Sequence of chain 1.D:
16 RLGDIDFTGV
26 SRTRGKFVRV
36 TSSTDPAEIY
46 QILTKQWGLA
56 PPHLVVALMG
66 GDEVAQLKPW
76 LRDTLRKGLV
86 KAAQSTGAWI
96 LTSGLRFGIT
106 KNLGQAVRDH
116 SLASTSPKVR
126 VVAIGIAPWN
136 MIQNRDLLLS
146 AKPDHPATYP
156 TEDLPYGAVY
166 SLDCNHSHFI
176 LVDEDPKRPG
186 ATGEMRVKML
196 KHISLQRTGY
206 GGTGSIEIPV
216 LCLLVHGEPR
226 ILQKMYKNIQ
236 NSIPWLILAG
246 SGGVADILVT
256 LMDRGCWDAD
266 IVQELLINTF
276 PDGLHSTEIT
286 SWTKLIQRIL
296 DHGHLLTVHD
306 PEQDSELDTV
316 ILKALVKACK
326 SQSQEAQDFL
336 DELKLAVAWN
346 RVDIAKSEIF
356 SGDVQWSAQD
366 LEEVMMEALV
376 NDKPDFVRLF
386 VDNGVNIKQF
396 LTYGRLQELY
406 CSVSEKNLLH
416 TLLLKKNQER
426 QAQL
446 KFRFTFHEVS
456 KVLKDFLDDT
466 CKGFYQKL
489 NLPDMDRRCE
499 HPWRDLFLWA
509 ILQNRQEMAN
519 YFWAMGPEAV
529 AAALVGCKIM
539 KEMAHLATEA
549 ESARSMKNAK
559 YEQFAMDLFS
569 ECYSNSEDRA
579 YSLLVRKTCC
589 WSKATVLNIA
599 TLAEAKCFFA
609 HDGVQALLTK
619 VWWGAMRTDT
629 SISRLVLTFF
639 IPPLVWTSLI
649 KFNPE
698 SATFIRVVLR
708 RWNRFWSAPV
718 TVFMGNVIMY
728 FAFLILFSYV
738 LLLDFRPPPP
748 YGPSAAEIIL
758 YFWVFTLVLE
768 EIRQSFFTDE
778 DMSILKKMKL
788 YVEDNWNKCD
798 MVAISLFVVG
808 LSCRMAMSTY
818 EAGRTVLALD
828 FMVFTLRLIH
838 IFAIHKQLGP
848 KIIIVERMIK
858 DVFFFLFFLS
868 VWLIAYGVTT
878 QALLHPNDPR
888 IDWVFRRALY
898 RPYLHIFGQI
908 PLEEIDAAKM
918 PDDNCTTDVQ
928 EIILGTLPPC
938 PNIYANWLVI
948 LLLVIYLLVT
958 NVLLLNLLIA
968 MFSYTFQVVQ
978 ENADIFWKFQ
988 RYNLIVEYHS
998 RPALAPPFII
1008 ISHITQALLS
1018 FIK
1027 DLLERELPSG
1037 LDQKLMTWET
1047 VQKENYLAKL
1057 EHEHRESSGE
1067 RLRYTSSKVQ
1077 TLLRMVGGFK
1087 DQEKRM

This small molecule binds to this protein.
Small molecule (SMILES): CC(=O)N[C@@H]1[C@@H](O)[C@H](O)[C@@H](CO)O[C@H]1O

Binding-site contacts:
Ligand atom C3 contacts residue ASN921 of chain 1.D at 3.8 Å.
Ligand atom C8 contacts residue ASN921 of chain 1.D at 4.0 Å.
Ligand atom N2 contacts residue ASN921 of chain 1.D at 2.8 Å (h-bond).
Ligand atom O5 contacts residue ASN921 of chain 1.D at 2.4 Å (h-bond).
Ligand atom C2 contacts residue ASN921 of chain 1.D at 2.4 Å.
Ligand atom C4 contacts residue ASN921 of chain 1.D at 4.2 Å.
Ligand atom C5 contacts residue ASN921 of chain 1.D at 3.7 Å.
Ligand atom C7 contacts residue ASN921 of chain 1.D at 3.1 Å.
Ligand atom O7 contacts residue ASN921 of chain 1.D at 3.1 Å (h-bond).
Ligand atom C1 contacts residue ASN921 of chain 1.D at 1.4 Å.